Binding-site contacts:
Ligand atom N20 contacts residue PHE147 of chain 2.A at 3.4 Å.
Ligand atom N02 contacts residue THR97 of chain 2.A at 3.4 Å.
Ligand atom F25 contacts residue ALA145 of chain 2.A at 3.0 Å.
Ligand atom F26 contacts residue ALA169 of chain 2.A at 2.5 Å.
Ligand atom C17 contacts residue ILE184 of chain 2.A at 3.4 Å (hydrophobic).
Ligand atom N02 contacts residue PHE115 of chain 2.A at 3.6 Å.
Ligand atom F24 contacts residue ALA169 of chain 2.A at 3.3 Å.
Ligand atom C13 contacts residue ILE119 of chain 2.A at 3.4 Å (hydrophobic).
Ligand atom C29 contacts residue TYR193 of chain 2.A at 3.5 Å (hydrophobic).
Ligand atom C22 contacts residue PHE147 of chain 2.A at 3.8 Å (hydrophobic).
Ligand atom F26 contacts residue PHE147 of chain 2.A at 2.6 Å.
Ligand atom C16 contacts residue ILE184 of chain 2.A at 3.2 Å (hydrophobic).
Ligand atom O23 contacts residue LEU220 of chain 2.A at 3.2 Å.
Ligand atom F25 contacts residue VAL171 of chain 2.A at 3.1 Å.
Ligand atom C06 contacts residue TYR193 of chain 2.A at 3.8 Å (hydrophobic).
Ligand atom C22 contacts residue ALA145 of chain 2.A at 3.6 Å (hydrophobic).
Ligand atom C12 contacts residue ILE119 of chain 2.A at 3.4 Å (hydrophobic).
Ligand atom C14 contacts residue ILE119 of chain 2.A at 3.6 Å (hydrophobic).
Ligand atom N20 contacts residue ILE182 of chain 2.A at 3.3 Å.
Ligand atom O10 contacts residue ILE95 of chain 2.A at 3.3 Å.
Ligand atom N19 contacts residue LEU220 of chain 2.A at 3.1 Å.
Ligand atom C29 contacts residue VAL195 of chain 2.A at 3.4 Å (hydrophobic).
Ligand atom C04 contacts residue TYR193 of chain 2.A at 3.8 Å (hydrophobic).
Ligand atom C21 contacts residue ILE182 of chain 2.A at 3.4 Å (hydrophobic).
Ligand atom C07 contacts residue TYR193 of chain 2.A at 3.6 Å (hydrophobic).
Ligand atom C29 contacts residue SER194 of chain 2.A at 3.5 Å.
Ligand atom C22 contacts residue ALA169 of chain 2.A at 3.5 Å (hydrophobic).
Ligand atom O01 contacts residue PHE115 of chain 2.A at 3.5 Å.
Ligand atom C21 contacts residue PHE147 of chain 2.A at 3.8 Å (hydrophobic).
Ligand atom C30 contacts residue TYR193 of chain 2.A at 3.8 Å (hydrophobic).
Ligand atom C08 contacts residue MET241 of chain 2.A at 3.6 Å (hydrophobic).
Ligand atom C30 contacts residue PHE115 of chain 2.A at 3.6 Å (hydrophobic).
Ligand atom C08 contacts residue ALA117 of chain 2.A at 3.8 Å (hydrophobic).
Ligand atom C05 contacts residue TYR193 of chain 2.A at 3.3 Å (hydrophobic).
Ligand atom F24 contacts residue ILE182 of chain 2.A at 3.6 Å.
Ligand atom F26 contacts residue ALA145 of chain 2.A at 2.9 Å.
Ligand atom N20 contacts residue ILE184 of chain 2.A at 3.8 Å.
Ligand atom N28 contacts residue TYR193 of chain 2.A at 3.4 Å.
Ligand atom F26 contacts residue MET146 of chain 2.A at 3.2 Å.
Ligand atom O01 contacts residue THR97 of chain 2.A at 3.6 Å.

Sequence of chain 2.B:
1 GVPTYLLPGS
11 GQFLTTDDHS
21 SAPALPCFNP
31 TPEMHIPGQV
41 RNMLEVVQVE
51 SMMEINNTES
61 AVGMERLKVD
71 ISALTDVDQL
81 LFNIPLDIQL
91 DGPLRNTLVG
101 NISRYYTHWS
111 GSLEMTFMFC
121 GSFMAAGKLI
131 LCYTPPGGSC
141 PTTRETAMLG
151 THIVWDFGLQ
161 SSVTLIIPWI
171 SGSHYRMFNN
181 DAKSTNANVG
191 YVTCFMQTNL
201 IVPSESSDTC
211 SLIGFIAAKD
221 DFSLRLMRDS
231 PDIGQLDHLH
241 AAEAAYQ

This small molecule binds to this protein.
Small molecule (SMILES): Cc1cc(-c2noc(C(F)(F)F)n2)ccc1OCCCc1cc(C(=O)N(C)C)no1

Sequence of chain 2.A:
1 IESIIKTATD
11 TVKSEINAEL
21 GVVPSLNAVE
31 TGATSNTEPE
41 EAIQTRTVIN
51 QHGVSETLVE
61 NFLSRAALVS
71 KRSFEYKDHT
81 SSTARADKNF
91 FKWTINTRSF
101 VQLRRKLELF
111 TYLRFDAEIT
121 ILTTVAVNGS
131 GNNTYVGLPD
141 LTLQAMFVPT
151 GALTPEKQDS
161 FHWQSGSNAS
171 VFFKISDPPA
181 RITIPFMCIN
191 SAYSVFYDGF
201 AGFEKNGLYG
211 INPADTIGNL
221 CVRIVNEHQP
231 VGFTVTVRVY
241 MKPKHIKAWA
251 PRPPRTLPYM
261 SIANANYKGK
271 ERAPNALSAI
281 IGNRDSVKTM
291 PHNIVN